Sequence of chain 1.C:
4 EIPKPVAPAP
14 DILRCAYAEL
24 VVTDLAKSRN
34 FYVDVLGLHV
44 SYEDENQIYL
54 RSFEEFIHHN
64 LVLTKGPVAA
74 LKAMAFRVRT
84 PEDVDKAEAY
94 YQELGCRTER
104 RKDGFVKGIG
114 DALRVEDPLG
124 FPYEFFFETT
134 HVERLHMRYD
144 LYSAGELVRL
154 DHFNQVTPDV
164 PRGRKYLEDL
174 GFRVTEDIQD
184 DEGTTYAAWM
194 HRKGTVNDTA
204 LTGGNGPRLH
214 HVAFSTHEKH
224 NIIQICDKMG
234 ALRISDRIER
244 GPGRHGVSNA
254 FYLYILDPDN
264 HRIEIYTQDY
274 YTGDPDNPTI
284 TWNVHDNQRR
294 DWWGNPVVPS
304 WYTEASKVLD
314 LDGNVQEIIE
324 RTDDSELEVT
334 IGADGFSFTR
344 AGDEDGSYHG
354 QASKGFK

A protein and the small-molecule ligand that binds it are described below.
Small molecule (SMILES): O=C(O)Cc1ccc(O)c(O)c1

Binding-site contacts:
Ligand atom O1 contacts residue ARG293 of chain 1.C at 3.0 Å (salt-bridge).
Ligand atom C3 contacts residue FE21 of chain 1.M at 2.8 Å.
Ligand atom C5 contacts residue SER251 of chain 1.C at 3.6 Å.
Ligand atom C4 contacts residue GLU267 of chain 1.C at 3.8 Å.
Ligand atom O4 contacts residue HIS155 of chain 1.C at 3.0 Å (h-bond).
Ligand atom C7 contacts residue HIS248 of chain 1.C at 3.5 Å.
Ligand atom C2 contacts residue HIS248 of chain 1.C at 3.4 Å.
Ligand atom C3 contacts residue TRP192 of chain 1.C at 3.9 Å (hydrophobic).
Ligand atom O3 contacts residue FE21 of chain 1.M at 2.0 Å.
Ligand atom O4 contacts residue TYR269 of chain 1.C at 3.4 Å.
Ligand atom C1 contacts residue TRP192 of chain 1.C at 3.5 Å (hydrophobic).
Ligand atom C8 contacts residue ARG293 of chain 1.C at 3.4 Å.
Ligand atom C3 contacts residue HIS248 of chain 1.C at 3.6 Å.
Ligand atom O3 contacts residue GLU267 of chain 1.C at 3.1 Å (salt-bridge).
Ligand atom C6 contacts residue HIS248 of chain 1.C at 3.4 Å.
Ligand atom C8 contacts residue ARG243 of chain 1.C at 3.5 Å.
Ligand atom O4 contacts residue GLU267 of chain 1.C at 3.1 Å (salt-bridge).
Ligand atom C6 contacts residue TRP192 of chain 1.C at 3.7 Å (hydrophobic).
Ligand atom C1 contacts residue HIS248 of chain 1.C at 3.3 Å.
Ligand atom C5 contacts residue HIS248 of chain 1.C at 3.5 Å.
Ligand atom O3 contacts residue TYR257 of chain 1.C at 2.6 Å (h-bond).
Ligand atom O2 contacts residue ARG243 of chain 1.C at 2.9 Å (salt-bridge).
Ligand atom O1 contacts residue ARG243 of chain 1.C at 2.7 Å (salt-bridge).
Ligand atom C3 contacts residue GLU267 of chain 1.C at 3.8 Å.
Ligand atom O1 contacts residue HIS248 of chain 1.C at 2.6 Å (h-bond).
Ligand atom C7 contacts residue ARG293 of chain 1.C at 3.5 Å.
Ligand atom C2 contacts residue TYR257 of chain 1.C at 3.0 Å (hydrophobic).
Ligand atom C5 contacts residue TRP192 of chain 1.C at 3.3 Å (hydrophobic).
Ligand atom C6 contacts residue VAL250 of chain 1.C at 3.3 Å (hydrophobic).
Ligand atom C4 contacts residue HIS248 of chain 1.C at 3.5 Å.
Ligand atom C8 contacts residue HIS248 of chain 1.C at 3.3 Å.
Ligand atom C7 contacts residue TRP192 of chain 1.C at 3.8 Å (hydrophobic).
Ligand atom C4 contacts residue TRP192 of chain 1.C at 3.4 Å (hydrophobic).
Ligand atom C3 contacts residue TYR257 of chain 1.C at 2.9 Å (hydrophobic).
Ligand atom O2 contacts residue ARG293 of chain 1.C at 2.8 Å (salt-bridge).
Ligand atom O3 contacts residue HIS214 of chain 1.C at 2.9 Å.
Ligand atom C4 contacts residue FE21 of chain 1.M at 2.8 Å.
Ligand atom O2 contacts residue TRP304 of chain 1.C at 3.6 Å.
Ligand atom O4 contacts residue FE21 of chain 1.M at 2.1 Å.
Ligand atom C5 contacts residue VAL250 of chain 1.C at 3.8 Å (hydrophobic).